Sequence of chain 1.D:
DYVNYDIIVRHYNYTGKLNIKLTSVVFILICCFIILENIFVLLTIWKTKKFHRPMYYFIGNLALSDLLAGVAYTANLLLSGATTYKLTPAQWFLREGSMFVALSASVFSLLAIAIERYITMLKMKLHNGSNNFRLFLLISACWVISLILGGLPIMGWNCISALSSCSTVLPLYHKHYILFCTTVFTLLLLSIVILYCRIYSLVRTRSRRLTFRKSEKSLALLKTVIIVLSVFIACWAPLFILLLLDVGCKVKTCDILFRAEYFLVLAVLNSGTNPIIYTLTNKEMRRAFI

A small-molecule ligand and the protein it binds are described below.
Small molecule (SMILES): CCc1cc(/C(C)=N/OCc2ccc(C3CCCCC3)c(C(F)(F)F)c2)ccc1CN1CC(C(=O)O)C1

Binding-site contacts:
Ligand atom C32 contacts residue ASN111 of chain 1.D at 3.6 Å.
Ligand atom C24 contacts residue SER139 of chain 1.D at 3.6 Å.
Ligand atom N10 contacts residue PHE135 of chain 1.D at 3.8 Å.
Ligand atom C18 contacts residue LEU138 of chain 1.D at 3.5 Å (hydrophobic).
Ligand atom O36 contacts residue LYS44 of chain 1.D at 3.5 Å (salt-bridge).
Ligand atom C20 contacts residue CYS216 of chain 1.D at 3.5 Å (hydrophobic).
Ligand atom C05 contacts residue GLU131 of chain 1.D at 3.7 Å.
Ligand atom F26 contacts residue THR217 of chain 1.D at 3.6 Å.
Ligand atom F28 contacts residue LEU286 of chain 1.D at 2.8 Å.
Ligand atom C21 contacts residue LEU184 of chain 1.D at 3.8 Å (hydrophobic).
Ligand atom C12 contacts residue LEU138 of chain 1.D at 3.6 Å (hydrophobic).
Ligand atom C05 contacts residue ASN111 of chain 1.D at 3.5 Å.
Ligand atom C22 contacts residue SER139 of chain 1.D at 3.5 Å.
Ligand atom C06 contacts residue LEU205 of chain 1.D at 3.8 Å (hydrophobic).
Ligand atom C22 contacts residue VAL219 of chain 1.D at 3.7 Å (hydrophobic).
Ligand atom C32 contacts residue ARG130 of chain 1.D at 3.2 Å.
Ligand atom C32 contacts residue SER115 of chain 1.D at 3.4 Å.
Ligand atom F26 contacts residue CYS216 of chain 1.D at 3.0 Å.
Ligand atom F27 contacts residue TRP279 of chain 1.D at 3.8 Å.
Ligand atom C03 contacts residue LEU307 of chain 1.D at 3.6 Å (hydrophobic).
Ligand atom O37 contacts residue TYR39 of chain 1.D at 3.6 Å.
Ligand atom N31 contacts residue ARG130 of chain 1.D at 3.4 Å (salt-bridge).
Ligand atom C34 contacts residue GLU131 of chain 1.D at 3.5 Å.
Ligand atom C22 contacts residue LEU223 of chain 1.D at 3.7 Å (hydrophobic).
Ligand atom C17 contacts residue LEU138 of chain 1.D at 3.8 Å (hydrophobic).
Ligand atom C21 contacts residue VAL219 of chain 1.D at 3.6 Å (hydrophobic).
Ligand atom C18 contacts residue PHE135 of chain 1.D at 3.6 Å (hydrophobic).
Ligand atom O37 contacts residue THR119 of chain 1.D at 2.9 Å (h-bond).
Ligand atom N31 contacts residue ASN111 of chain 1.D at 3.6 Å.
Ligand atom C21 contacts residue PHE220 of chain 1.D at 3.6 Å (hydrophobic).
Ligand atom N10 contacts residue LEU307 of chain 1.D at 3.7 Å.
Ligand atom C30 contacts residue ASN111 of chain 1.D at 3.3 Å.
Ligand atom C04 contacts residue LEU307 of chain 1.D at 3.7 Å (hydrophobic).
Ligand atom C08 contacts residue VAL204 of chain 1.D at 3.8 Å (hydrophobic).
Ligand atom C08 contacts residue LEU307 of chain 1.D at 3.8 Å (hydrophobic).
Ligand atom N31 contacts residue GLU131 of chain 1.D at 3.5 Å (salt-bridge).
Ligand atom C21 contacts residue CYS216 of chain 1.D at 3.1 Å (hydrophobic).
Ligand atom C29 contacts residue LEU205 of chain 1.D at 3.5 Å (hydrophobic).
Ligand atom O11 contacts residue PHE135 of chain 1.D at 3.6 Å.
Ligand atom C17 contacts residue PHE135 of chain 1.D at 3.7 Å (hydrophobic).